Sequence of chain 1.F:
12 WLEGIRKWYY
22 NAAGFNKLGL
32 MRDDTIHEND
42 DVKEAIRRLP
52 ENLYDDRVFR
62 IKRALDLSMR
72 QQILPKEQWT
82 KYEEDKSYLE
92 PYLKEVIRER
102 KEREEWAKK

The small molecule below binds the protein below.
Small molecule (SMILES): CCCCCCO[C@@H]1O[C@H](CO)[C@@H](O)[C@H](O)[C@H]1O

Binding-site contacts:
Ligand atom O1 contacts residue TRP19 of chain 1.F at 4.0 Å.
Ligand atom O1 contacts residue ILE16 of chain 1.F at 4.2 Å.
Ligand atom C1' contacts residue TRP19 of chain 1.F at 3.5 Å (hydrophobic).
Ligand atom C6' contacts residue TRP19 of chain 1.F at 4.4 Å (hydrophobic).
Ligand atom O2 contacts residue ILE16 of chain 1.F at 4.0 Å.
Ligand atom C4' contacts residue TRP19 of chain 1.F at 3.9 Å (hydrophobic).
Ligand atom C2' contacts residue TRP19 of chain 1.F at 4.3 Å (hydrophobic).
Ligand atom C2' contacts residue ILE16 of chain 1.F at 4.3 Å (hydrophobic).
Ligand atom C2 contacts residue TRP19 of chain 1.F at 4.5 Å (hydrophobic).
Ligand atom O5 contacts residue TRP19 of chain 1.F at 3.6 Å.
Ligand atom O2 contacts residue GLY15 of chain 1.F at 3.7 Å.
Ligand atom O2 contacts residue TRP19 of chain 1.F at 4.3 Å.
Ligand atom C5 contacts residue TRP19 of chain 1.F at 3.7 Å (hydrophobic).
Ligand atom C6 contacts residue TRP19 of chain 1.F at 4.5 Å (hydrophobic).
Ligand atom C1 contacts residue TRP19 of chain 1.F at 3.5 Å (hydrophobic).